Binding-site contacts:
Ligand atom C3 contacts residue ASN156 of chain 2.F at 3.6 Å.
Ligand atom C1 contacts residue GLY126 of chain 2.F at 3.4 Å.
Ligand atom O7 contacts residue ASN156 of chain 2.F at 3.2 Å (h-bond).
Ligand atom C4 contacts residue ASN156 of chain 2.F at 4.2 Å.
Ligand atom O5 contacts residue ASN156 of chain 2.F at 2.5 Å (h-bond).
Ligand atom C1 contacts residue ASN156 of chain 2.F at 1.4 Å.
Ligand atom C5 contacts residue GLY126 of chain 2.F at 4.0 Å.
Ligand atom C6 contacts residue LYS128 of chain 2.F at 4.3 Å.
Ligand atom C6 contacts residue GLU127 of chain 2.F at 3.8 Å.
Ligand atom C8 contacts residue ASN156 of chain 2.F at 4.2 Å.
Ligand atom O4 contacts residue GLU127 of chain 2.F at 3.1 Å (salt-bridge).
Ligand atom C4 contacts residue GLU127 of chain 2.F at 3.6 Å.
Ligand atom C7 contacts residue ASN156 of chain 2.F at 3.3 Å.
Ligand atom C2 contacts residue ASN156 of chain 2.F at 2.3 Å.
Ligand atom C8 contacts residue PRO179 of chain 2.F at 4.4 Å (hydrophobic).
Ligand atom C3 contacts residue GLU127 of chain 2.F at 3.6 Å.
Ligand atom O3 contacts residue GLU127 of chain 2.F at 4.2 Å.
Ligand atom C5 contacts residue GLU127 of chain 2.F at 3.6 Å.
Ligand atom N2 contacts residue ASN156 of chain 2.F at 2.5 Å (h-bond).
Ligand atom C5 contacts residue ASN156 of chain 2.F at 3.7 Å.
Ligand atom O5 contacts residue GLY126 of chain 2.F at 3.7 Å.

Sequence of chain 2.F:
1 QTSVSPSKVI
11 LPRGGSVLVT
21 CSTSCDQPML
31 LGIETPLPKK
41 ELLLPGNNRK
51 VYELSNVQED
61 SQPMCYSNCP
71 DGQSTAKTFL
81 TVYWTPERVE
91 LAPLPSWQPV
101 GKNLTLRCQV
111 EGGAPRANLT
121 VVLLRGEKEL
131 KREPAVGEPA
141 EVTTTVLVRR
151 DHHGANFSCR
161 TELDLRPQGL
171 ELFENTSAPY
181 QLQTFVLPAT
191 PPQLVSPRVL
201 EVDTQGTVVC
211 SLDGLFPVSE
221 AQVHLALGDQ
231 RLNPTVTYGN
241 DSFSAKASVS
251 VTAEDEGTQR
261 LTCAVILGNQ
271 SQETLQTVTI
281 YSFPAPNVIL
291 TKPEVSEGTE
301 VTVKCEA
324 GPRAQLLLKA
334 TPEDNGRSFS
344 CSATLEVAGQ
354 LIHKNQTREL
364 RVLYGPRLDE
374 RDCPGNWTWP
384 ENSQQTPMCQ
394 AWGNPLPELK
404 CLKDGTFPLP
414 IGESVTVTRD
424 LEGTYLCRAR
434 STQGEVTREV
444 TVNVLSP

This small molecule binds to this protein.
Small molecule (SMILES): CC(=O)N[C@@H]1[C@@H](O)[C@H](O)[C@@H](CO)O[C@H]1O